This small molecule binds to this protein.
Small molecule (SMILES): CC(=O)N[C@@H]1[C@@H](O)[C@H](O)[C@@H](CO)O[C@H]1O

Sequence of chain 1.B:
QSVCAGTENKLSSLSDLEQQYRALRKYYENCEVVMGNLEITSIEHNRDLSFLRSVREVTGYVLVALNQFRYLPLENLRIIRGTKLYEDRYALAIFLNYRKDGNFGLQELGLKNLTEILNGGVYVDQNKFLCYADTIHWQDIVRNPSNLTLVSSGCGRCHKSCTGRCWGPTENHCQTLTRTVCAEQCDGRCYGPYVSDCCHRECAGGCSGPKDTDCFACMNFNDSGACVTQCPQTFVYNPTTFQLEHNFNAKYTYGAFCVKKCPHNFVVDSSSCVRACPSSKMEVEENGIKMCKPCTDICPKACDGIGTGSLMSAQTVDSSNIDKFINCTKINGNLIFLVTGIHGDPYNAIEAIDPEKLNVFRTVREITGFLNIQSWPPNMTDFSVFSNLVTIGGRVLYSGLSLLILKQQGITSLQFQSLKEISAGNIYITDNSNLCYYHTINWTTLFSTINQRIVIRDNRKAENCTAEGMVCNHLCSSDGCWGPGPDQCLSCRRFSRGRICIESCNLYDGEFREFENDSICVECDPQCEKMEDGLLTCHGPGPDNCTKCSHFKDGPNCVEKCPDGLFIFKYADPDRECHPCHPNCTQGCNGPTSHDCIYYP

Binding-site contacts:
Ligand atom C7 contacts residue ASN76 of chain 1.B at 3.7 Å.
Ligand atom O6 contacts residue PHE222 of chain 1.B at 3.6 Å.
Ligand atom C3 contacts residue ASN113 of chain 1.B at 3.9 Å.
Ligand atom O6 contacts residue ARG78 of chain 1.B at 3.6 Å.
Ligand atom O7 contacts residue ASN76 of chain 1.B at 2.8 Å (h-bond).
Ligand atom O5 contacts residue ASN113 of chain 1.B at 2.4 Å (h-bond).
Ligand atom C2 contacts residue ASN76 of chain 1.B at 3.2 Å.
Ligand atom N2 contacts residue ASN113 of chain 1.B at 3.2 Å (h-bond).
Ligand atom C1 contacts residue ASN76 of chain 1.B at 4.2 Å.
Ligand atom C7 contacts residue ASN113 of chain 1.B at 3.8 Å.
Ligand atom O5 contacts residue ARG78 of chain 1.B at 2.7 Å (salt-bridge).
Ligand atom C5 contacts residue ASN113 of chain 1.B at 3.7 Å.
Ligand atom N2 contacts residue ASN76 of chain 1.B at 3.9 Å.
Ligand atom C4 contacts residue ASN113 of chain 1.B at 4.4 Å.
Ligand atom C5 contacts residue ARG78 of chain 1.B at 3.6 Å.
Ligand atom C3 contacts residue ASN76 of chain 1.B at 4.0 Å.
Ligand atom O7 contacts residue ASN113 of chain 1.B at 4.2 Å.
Ligand atom O3 contacts residue ASN76 of chain 1.B at 3.5 Å (h-bond).
Ligand atom C8 contacts residue ASN113 of chain 1.B at 4.2 Å.
Ligand atom C2 contacts residue ASN113 of chain 1.B at 2.6 Å.
Ligand atom C6 contacts residue PHE222 of chain 1.B at 4.1 Å (hydrophobic).
Ligand atom C6 contacts residue ARG78 of chain 1.B at 3.9 Å.
Ligand atom C1 contacts residue ASN113 of chain 1.B at 1.4 Å.
Ligand atom O7 contacts residue GLU75 of chain 1.B at 3.7 Å.
Ligand atom C1 contacts residue ARG78 of chain 1.B at 3.3 Å.
Ligand atom C7 contacts residue GLU75 of chain 1.B at 4.4 Å.